Sequence of chain 1.D:
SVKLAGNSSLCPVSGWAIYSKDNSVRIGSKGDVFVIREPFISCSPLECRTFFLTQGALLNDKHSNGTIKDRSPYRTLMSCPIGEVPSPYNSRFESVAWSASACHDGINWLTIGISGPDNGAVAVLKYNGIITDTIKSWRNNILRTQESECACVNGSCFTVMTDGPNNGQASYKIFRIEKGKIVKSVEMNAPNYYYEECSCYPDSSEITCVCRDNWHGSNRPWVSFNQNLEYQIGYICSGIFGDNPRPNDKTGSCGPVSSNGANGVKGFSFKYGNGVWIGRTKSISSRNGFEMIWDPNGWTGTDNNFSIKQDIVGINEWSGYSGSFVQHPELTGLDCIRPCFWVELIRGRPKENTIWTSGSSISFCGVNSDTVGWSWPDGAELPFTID

Binding-site contacts:
Ligand atom C1 contacts residue ASN154 of chain 1.D at 1.4 Å.
Ligand atom C1 contacts residue LYS3 of chain 1.D at 4.1 Å.
Ligand atom O5 contacts residue ASN154 of chain 1.D at 2.4 Å (h-bond).
Ligand atom O5 contacts residue LYS3 of chain 1.D at 3.7 Å.
Ligand atom C6 contacts residue LYS3 of chain 1.D at 3.9 Å.
Ligand atom N2 contacts residue ASN154 of chain 1.D at 2.9 Å (h-bond).
Ligand atom C8 contacts residue ASN154 of chain 1.D at 4.5 Å.
Ligand atom C5 contacts residue LYS3 of chain 1.D at 3.7 Å.
Ligand atom C7 contacts residue ASN154 of chain 1.D at 3.5 Å.
Ligand atom C2 contacts residue ASN154 of chain 1.D at 2.5 Å.
Ligand atom C5 contacts residue ASN154 of chain 1.D at 3.6 Å.
Ligand atom C4 contacts residue ASN154 of chain 1.D at 4.2 Å.
Ligand atom O7 contacts residue ASN154 of chain 1.D at 3.9 Å.
Ligand atom C3 contacts residue ASN154 of chain 1.D at 3.8 Å.

This protein binds this small molecule.
Small molecule (SMILES): CC(=O)N[C@@H]1[C@@H](O)[C@H](O)[C@@H](CO)O[C@H]1O